Binding-site contacts:
Ligand atom O4 contacts residue HIS182 of chain 2.A at 3.4 Å (h-bond).
Ligand atom F6 contacts residue VAL111 of chain 2.A at 3.6 Å.
Ligand atom C27 contacts residue HIS182 of chain 2.A at 3.6 Å.
Ligand atom C29 contacts residue LEU187 of chain 2.A at 3.6 Å (hydrophobic).
Ligand atom F5 contacts residue PHE297 of chain 2.A at 3.1 Å.
Ligand atom O1 contacts residue SER114 of chain 2.A at 2.9 Å (h-bond).
Ligand atom C26 contacts residue HIS182 of chain 2.A at 3.7 Å.
Ligand atom F3 contacts residue LEU104 of chain 2.A at 3.6 Å.
Ligand atom C32 contacts residue HIS272 of chain 2.A at 3.4 Å.
Ligand atom O3 contacts residue HIS182 of chain 2.A at 3.8 Å.
Ligand atom C7 contacts residue SER152 of chain 2.A at 3.3 Å.
Ligand atom C24 contacts residue HIS272 of chain 2.A at 3.5 Å.
Ligand atom F2 contacts residue HIS182 of chain 2.A at 2.7 Å.
Ligand atom C32 contacts residue MET149 of chain 2.A at 3.3 Å (hydrophobic).
Ligand atom C31 contacts residue LEU186 of chain 2.A at 3.0 Å (hydrophobic).
Ligand atom O1 contacts residue ARG151 of chain 2.A at 2.9 Å (salt-bridge).
Ligand atom C3 contacts residue TYR24 of chain 2.A at 3.7 Å (hydrophobic).
Ligand atom F4 contacts residue LEU289 of chain 2.A at 3.6 Å.
Ligand atom C10 contacts residue SER152 of chain 2.A at 3.7 Å.
Ligand atom C1 contacts residue SER114 of chain 2.A at 3.8 Å.
Ligand atom C23 contacts residue HIS272 of chain 2.A at 3.4 Å.
Ligand atom F4 contacts residue TYR276 of chain 2.A at 3.7 Å.
Ligand atom C5 contacts residue SER152 of chain 2.A at 3.6 Å.
Ligand atom C4 contacts residue CYS165 of chain 2.A at 3.4 Å (hydrophobic).
Ligand atom C22 contacts residue HIS272 of chain 2.A at 3.7 Å.
Ligand atom F1 contacts residue HIS182 of chain 2.A at 3.8 Å.
Ligand atom O2 contacts residue SER155 of chain 2.A at 2.9 Å (h-bond).
Ligand atom C6 contacts residue SER152 of chain 2.A at 3.4 Å.
Ligand atom O3 contacts residue TYR276 of chain 2.A at 3.8 Å.
Ligand atom C28 contacts residue HIS182 of chain 2.A at 3.7 Å.
Ligand atom C3 contacts residue SER155 of chain 2.A at 3.7 Å.
Ligand atom C4 contacts residue SER155 of chain 2.A at 3.6 Å.
Ligand atom F5 contacts residue HIS272 of chain 2.A at 3.1 Å.
Ligand atom F5 contacts residue TYR276 of chain 2.A at 3.6 Å.
Ligand atom C9 contacts residue TRP163 of chain 2.A at 3.5 Å (hydrophobic).
Ligand atom O2 contacts residue TYR24 of chain 2.A at 2.9 Å (h-bond).
Ligand atom O2 contacts residue SER152 of chain 2.A at 3.4 Å.
Ligand atom F1 contacts residue LEU279 of chain 2.A at 3.8 Å.
Ligand atom O3 contacts residue HIS272 of chain 2.A at 3.0 Å (h-bond).
Ligand atom F1 contacts residue LEU104 of chain 2.A at 3.8 Å.

Sequence of chain 2.A:
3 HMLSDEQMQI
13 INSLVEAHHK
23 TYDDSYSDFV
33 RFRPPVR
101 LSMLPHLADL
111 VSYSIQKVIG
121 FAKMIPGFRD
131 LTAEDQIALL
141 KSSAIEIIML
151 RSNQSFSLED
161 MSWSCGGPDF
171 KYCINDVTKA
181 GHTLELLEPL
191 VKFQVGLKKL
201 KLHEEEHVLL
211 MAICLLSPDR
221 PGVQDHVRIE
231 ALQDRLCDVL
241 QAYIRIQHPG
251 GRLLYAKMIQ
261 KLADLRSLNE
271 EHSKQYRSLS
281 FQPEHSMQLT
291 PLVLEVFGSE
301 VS

A protein and the small-molecule ligand that binds it are described below.
Small molecule (SMILES): CC(C)(O)CCC[C@H](CC#CC(O)(C(F)(F)F)C(F)(F)F)[C@H]1CC[C@H]2/C(=C/C=C3C[C@@H](O)C[C@H](O)C3)CCC[C@]12C